Binding-site contacts:
Ligand atom CAY contacts residue PRO146 of chain 1.I at 4.2 Å (hydrophobic).
Ligand atom CBA contacts residue GLU153 of chain 1.I at 3.5 Å.
Ligand atom CAM contacts residue GLY119 of chain 1.I at 3.9 Å.
Ligand atom CAW contacts residue MG1 of chain 1.CA at 2.8 Å.
Ligand atom CAW contacts residue GLU153 of chain 1.I at 3.9 Å.
Ligand atom OAD contacts residue MG1 of chain 1.CA at 2.1 Å.
Ligand atom OAD contacts residue ASP65 of chain 1.I at 3.2 Å (salt-bridge).
Ligand atom CAR contacts residue PRO146 of chain 1.I at 4.2 Å (hydrophobic).
Ligand atom OAC contacts residue MG1 of chain 1.CA at 2.0 Å.
Ligand atom FAG contacts residue PRO146 of chain 1.I at 4.1 Å.
Ligand atom CAV contacts residue PRO146 of chain 1.I at 3.8 Å (hydrophobic).
Ligand atom OAC contacts residue ASP65 of chain 1.I at 4.0 Å.
Ligand atom CAW contacts residue MG1 of chain 1.BA at 3.2 Å.
Ligand atom OAQ contacts residue TYR144 of chain 1.I at 4.2 Å.
Ligand atom NBE contacts residue MG1 of chain 1.BA at 4.2 Å.
Ligand atom OAB contacts residue MG1 of chain 1.BA at 2.0 Å.
Ligand atom CBA contacts residue MG1 of chain 1.CA at 2.8 Å.
Ligand atom CAS contacts residue ASP117 of chain 1.I at 3.6 Å.
Ligand atom CAT contacts residue PRO146 of chain 1.I at 4.1 Å (hydrophobic).
Ligand atom CAZ contacts residue MG1 of chain 1.BA at 3.6 Å.
Ligand atom CAX contacts residue MG1 of chain 1.CA at 4.2 Å.
Ligand atom FAG contacts residue GLU153 of chain 1.I at 3.3 Å.
Ligand atom OAA contacts residue PRO146 of chain 1.I at 4.3 Å.
Ligand atom CAW contacts residue ASP117 of chain 1.I at 4.2 Å.
Ligand atom OAD contacts residue MG1 of chain 1.BA at 2.1 Å.
Ligand atom OAD contacts residue ASP117 of chain 1.I at 3.4 Å (salt-bridge).
Ligand atom CAH contacts residue GLN147 of chain 1.I at 4.2 Å.
Ligand atom CAI contacts residue PRO146 of chain 1.I at 3.7 Å (hydrophobic).
Ligand atom CAS contacts residue MG1 of chain 1.BA at 3.1 Å.
Ligand atom CAZ contacts residue MG1 of chain 1.CA at 4.1 Å.
Ligand atom CAZ contacts residue ASP117 of chain 1.I at 4.3 Å.
Ligand atom OAD contacts residue GLU153 of chain 1.I at 3.5 Å (salt-bridge).
Ligand atom CAT contacts residue GLN147 of chain 1.I at 4.1 Å.
Ligand atom OAB contacts residue ASP117 of chain 1.I at 2.9 Å (salt-bridge).
Ligand atom CAM contacts residue ASN118 of chain 1.I at 4.1 Å.
Ligand atom OAC contacts residue GLU153 of chain 1.I at 2.7 Å (salt-bridge).
Ligand atom FAE contacts residue GLN147 of chain 1.I at 3.1 Å.
Ligand atom CAV contacts residue GLU153 of chain 1.I at 4.3 Å.
Ligand atom OAB contacts residue ASP65 of chain 1.I at 4.2 Å.
Ligand atom NBE contacts residue ASP117 of chain 1.I at 4.3 Å.

A protein and the small-molecule ligand that binds it are described below.
Small molecule (SMILES): O=C(NCc1c(F)cc(F)cc1F)c1cn2c(c(O)c1=O)C(=O)N1[C@H]3CC[C@H](C3)O[C@@H]1C2

Sequence of chain 1.I:
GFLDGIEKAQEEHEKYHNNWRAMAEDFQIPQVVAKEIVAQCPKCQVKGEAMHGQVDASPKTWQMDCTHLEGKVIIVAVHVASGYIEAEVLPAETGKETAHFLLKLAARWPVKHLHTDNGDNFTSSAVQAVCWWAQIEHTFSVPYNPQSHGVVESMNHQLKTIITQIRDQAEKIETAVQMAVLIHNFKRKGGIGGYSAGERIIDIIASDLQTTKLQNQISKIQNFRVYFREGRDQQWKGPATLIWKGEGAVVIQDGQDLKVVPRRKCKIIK